This small molecule binds to this protein.
Small molecule (SMILES): CC(C)c1ccc(NC(=O)O[C@H](Cn2ccnc2)c2ccc(Cl)cc2)cc1

Binding-site contacts:
Ligand atom CAH contacts residue HEM1 of chain 1.B at 3.3 Å.
Ligand atom OAC contacts residue ALA264 of chain 1.A at 3.6 Å.
Ligand atom CAP contacts residue LEU329 of chain 1.A at 3.6 Å (hydrophobic).
Ligand atom NAQ contacts residue ALA264 of chain 1.A at 3.9 Å.
Ligand atom CAI contacts residue ALA88 of chain 1.A at 3.9 Å (hydrophobic).
Ligand atom CAK contacts residue TYR89 of chain 1.A at 3.4 Å (hydrophobic).
Ligand atom CAG contacts residue TYR76 of chain 1.A at 2.3 Å (hydrophobic).
Ligand atom CAA contacts residue LEU100 of chain 1.A at 3.3 Å (hydrophobic).
Ligand atom CAN contacts residue ALA264 of chain 1.A at 3.8 Å (hydrophobic).
Ligand atom NAR contacts residue TYR89 of chain 1.A at 3.0 Å (h-bond).
Ligand atom CAE contacts residue THR268 of chain 1.A at 3.9 Å.
Ligand atom CAN contacts residue THR268 of chain 1.A at 3.9 Å.
Ligand atom CAK contacts residue TYR76 of chain 1.A at 3.0 Å (hydrophobic).
Ligand atom CAT contacts residue TYR89 of chain 1.A at 3.7 Å (hydrophobic).
Ligand atom CAV contacts residue HEM1 of chain 1.B at 4.0 Å.
Ligand atom CAO contacts residue HEM1 of chain 1.B at 2.9 Å.
Ligand atom CAM contacts residue MET96 of chain 1.A at 3.8 Å (hydrophobic).
Ligand atom NBA contacts residue LEU329 of chain 1.A at 3.5 Å.
Ligand atom CAE contacts residue HEM1 of chain 1.B at 3.1 Å.
Ligand atom CAA contacts residue LEU103 of chain 1.A at 4.0 Å (hydrophobic).
Ligand atom CLD contacts residue TYR76 of chain 1.A at 3.7 Å.
Ligand atom CAF contacts residue MET79 of chain 1.A at 3.9 Å (hydrophobic).
Ligand atom CAG contacts residue TYR89 of chain 1.A at 3.8 Å (hydrophobic).
Ligand atom OAS contacts residue TYR89 of chain 1.A at 3.5 Å (h-bond).
Ligand atom CAV contacts residue TYR89 of chain 1.A at 3.9 Å (hydrophobic).
Ligand atom NAR contacts residue HEM1 of chain 1.B at 4.0 Å.
Ligand atom CLD contacts residue MET79 of chain 1.A at 3.7 Å.
Ligand atom CAI contacts residue TYR89 of chain 1.A at 3.7 Å (hydrophobic).
Ligand atom CAU contacts residue TYR76 of chain 1.A at 3.2 Å (hydrophobic).
Ligand atom CAN contacts residue LEU329 of chain 1.A at 3.5 Å (hydrophobic).
Ligand atom CAE contacts residue ALA264 of chain 1.A at 3.5 Å (hydrophobic).
Ligand atom CAU contacts residue MET79 of chain 1.A at 3.7 Å (hydrophobic).
Ligand atom NBA contacts residue HEM1 of chain 1.B at 4.0 Å.
Ligand atom CAL contacts residue ALA260 of chain 1.A at 4.0 Å (hydrophobic).
Ligand atom CAI contacts residue MET96 of chain 1.A at 4.0 Å (hydrophobic).
Ligand atom CAM contacts residue ALA88 of chain 1.A at 3.4 Å (hydrophobic).
Ligand atom CAB contacts residue MET257 of chain 1.A at 3.4 Å (hydrophobic).
Ligand atom CAL contacts residue HEM1 of chain 1.B at 3.3 Å.
Ligand atom CAA contacts residue GLN99 of chain 1.A at 3.8 Å.
Ligand atom NAQ contacts residue HEM1 of chain 1.B at 2.0 Å.

Sequence of chain 1.A:
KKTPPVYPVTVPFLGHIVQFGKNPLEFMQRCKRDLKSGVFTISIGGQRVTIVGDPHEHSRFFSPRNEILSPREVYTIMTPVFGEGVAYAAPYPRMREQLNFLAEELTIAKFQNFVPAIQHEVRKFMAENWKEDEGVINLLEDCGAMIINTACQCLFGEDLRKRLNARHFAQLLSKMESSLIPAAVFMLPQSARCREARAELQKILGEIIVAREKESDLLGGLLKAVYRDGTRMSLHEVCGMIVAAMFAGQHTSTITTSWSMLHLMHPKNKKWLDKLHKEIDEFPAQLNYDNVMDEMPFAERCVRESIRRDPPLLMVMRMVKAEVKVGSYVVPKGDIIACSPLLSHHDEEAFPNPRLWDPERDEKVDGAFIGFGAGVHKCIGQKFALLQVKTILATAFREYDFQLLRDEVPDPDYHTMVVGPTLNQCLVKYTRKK